The protein below binds the small molecule below.
Small molecule (SMILES): OC[C@H]1O[C@H](O)[C@H](F)[C@@H](O)[C@@H]1O

Binding-site contacts:
Ligand atom C5 contacts residue GLU412 of chain 1.A at 3.1 Å.
Ligand atom F2 contacts residue GLU412 of chain 1.A at 2.7 Å.
Ligand atom F2 contacts residue ASN197 of chain 1.A at 2.9 Å.
Ligand atom C2 contacts residue GLU198 of chain 1.A at 3.6 Å.
Ligand atom C2 contacts residue HIS152 of chain 1.A at 3.8 Å.
Ligand atom C3 contacts residue TRP469 of chain 1.A at 3.8 Å (hydrophobic).
Ligand atom C4 contacts residue GLU412 of chain 1.A at 3.8 Å.
Ligand atom O5 contacts residue TYR341 of chain 1.A at 3.0 Å (h-bond).
Ligand atom C5 contacts residue TRP461 of chain 1.A at 3.6 Å (hydrophobic).
Ligand atom O5 contacts residue GOL1 of chain 1.E at 3.6 Å.
Ligand atom C3 contacts residue GLN48 of chain 1.A at 3.7 Å.
Ligand atom F2 contacts residue GLU198 of chain 1.A at 3.7 Å.
Ligand atom C2 contacts residue GLU412 of chain 1.A at 2.5 Å.
Ligand atom C6 contacts residue TYR341 of chain 1.A at 3.5 Å (hydrophobic).
Ligand atom C1 contacts residue TYR341 of chain 1.A at 3.4 Å (hydrophobic).
Ligand atom O4 contacts residue TRP469 of chain 1.A at 3.6 Å (h-bond).
Ligand atom O4 contacts residue TRP461 of chain 1.A at 3.2 Å.
Ligand atom C3 contacts residue TRP461 of chain 1.A at 3.5 Å (hydrophobic).
Ligand atom C6 contacts residue GLU468 of chain 1.A at 3.4 Å.
Ligand atom C3 contacts residue HIS152 of chain 1.A at 3.8 Å.
Ligand atom C3 contacts residue GLU412 of chain 1.A at 3.2 Å.
Ligand atom C4 contacts residue TRP461 of chain 1.A at 3.8 Å (hydrophobic).
Ligand atom O3 contacts residue HIS152 of chain 1.A at 2.9 Å (h-bond).
Ligand atom O3 contacts residue TRP469 of chain 1.A at 3.0 Å (h-bond).
Ligand atom C4 contacts residue GLN48 of chain 1.A at 3.8 Å.
Ligand atom C1 contacts residue GLU198 of chain 1.A at 3.6 Å.
Ligand atom F2 contacts residue HIS152 of chain 1.A at 2.9 Å.
Ligand atom C4 contacts residue TRP469 of chain 1.A at 3.7 Å (hydrophobic).
Ligand atom O6 contacts residue GLU468 of chain 1.A at 2.6 Å (salt-bridge).
Ligand atom O6 contacts residue GOL1 of chain 1.E at 2.7 Å (h-bond).
Ligand atom O4 contacts residue GLN48 of chain 1.A at 2.7 Å (h-bond).
Ligand atom C4 contacts residue GLU468 of chain 1.A at 3.6 Å.
Ligand atom O4 contacts residue GLU468 of chain 1.A at 2.5 Å (salt-bridge).
Ligand atom C5 contacts residue TYR341 of chain 1.A at 3.2 Å (hydrophobic).
Ligand atom O3 contacts residue GLN48 of chain 1.A at 2.6 Å (h-bond).
Ligand atom C6 contacts residue PHE477 of chain 1.A at 3.7 Å (hydrophobic).
Ligand atom O5 contacts residue GLU412 of chain 1.A at 2.4 Å (salt-bridge).
Ligand atom C1 contacts residue GLU412 of chain 1.A at 1.3 Å.
Ligand atom O3 contacts residue TRP461 of chain 1.A at 3.7 Å.
Ligand atom O6 contacts residue TRP384 of chain 1.A at 3.5 Å.

Sequence of chain 1.A:
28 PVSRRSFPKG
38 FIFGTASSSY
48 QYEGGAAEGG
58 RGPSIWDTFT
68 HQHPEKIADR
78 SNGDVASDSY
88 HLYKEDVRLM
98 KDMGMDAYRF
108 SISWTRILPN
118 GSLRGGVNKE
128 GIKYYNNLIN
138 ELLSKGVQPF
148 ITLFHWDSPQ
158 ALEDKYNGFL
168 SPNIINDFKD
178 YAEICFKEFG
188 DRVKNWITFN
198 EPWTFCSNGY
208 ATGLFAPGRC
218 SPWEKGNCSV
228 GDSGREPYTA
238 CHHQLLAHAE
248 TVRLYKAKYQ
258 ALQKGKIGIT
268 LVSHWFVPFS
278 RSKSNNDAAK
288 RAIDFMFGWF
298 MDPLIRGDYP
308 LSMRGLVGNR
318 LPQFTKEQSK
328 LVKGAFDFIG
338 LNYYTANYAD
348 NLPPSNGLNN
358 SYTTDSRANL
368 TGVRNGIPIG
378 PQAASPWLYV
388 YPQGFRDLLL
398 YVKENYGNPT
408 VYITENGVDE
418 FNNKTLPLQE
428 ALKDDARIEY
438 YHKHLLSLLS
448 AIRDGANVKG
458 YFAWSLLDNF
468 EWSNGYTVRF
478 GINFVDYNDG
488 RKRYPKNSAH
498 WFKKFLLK